Sequence of chain 4.E:
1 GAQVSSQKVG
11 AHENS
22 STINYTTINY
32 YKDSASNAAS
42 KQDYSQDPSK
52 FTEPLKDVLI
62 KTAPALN

A small-molecule ligand and the protein it binds are described below.
Small molecule (SMILES): CC[C@H](C)[C@H](N)C(=O)N[C@@H](CO)C(=O)N[C@@H](CCC(=O)O)C(=O)N[C@H](C=O)C(C)C

Binding-site contacts:
Ligand atom CG1 contacts residue GLN3 of chain 4.E at 3.0 Å.
Ligand atom CB contacts residue ALA2 of chain 4.E at 4.0 Å (hydrophobic).
Ligand atom CB contacts residue GLN3 of chain 4.E at 4.1 Å.
Ligand atom CA contacts residue VAL4 of chain 4.E at 3.5 Å (hydrophobic).
Ligand atom OE1 contacts residue VAL4 of chain 4.E at 3.3 Å (h-bond).
Ligand atom CB contacts residue GLN3 of chain 4.E at 3.6 Å.
Ligand atom CB contacts residue VAL4 of chain 4.E at 4.0 Å (hydrophobic).
Ligand atom O contacts residue GLN3 of chain 4.E at 3.0 Å (h-bond).
Ligand atom CG2 contacts residue ALA2 of chain 4.E at 4.3 Å (hydrophobic).
Ligand atom N contacts residue GLN3 of chain 4.E at 4.5 Å.
Ligand atom CD contacts residue VAL4 of chain 4.E at 3.8 Å (hydrophobic).
Ligand atom OG contacts residue GLN3 of chain 4.E at 3.3 Å (h-bond).
Ligand atom C contacts residue ALA2 of chain 4.E at 4.2 Å (hydrophobic).
Ligand atom CG2 contacts residue GLN3 of chain 4.E at 3.9 Å.
Ligand atom O contacts residue VAL4 of chain 4.E at 4.2 Å.
Ligand atom CA contacts residue GLN3 of chain 4.E at 4.3 Å.
Ligand atom C contacts residue VAL4 of chain 4.E at 4.4 Å (hydrophobic).
Ligand atom CB contacts residue ALA2 of chain 4.E at 3.5 Å (hydrophobic).
Ligand atom C contacts residue GLN3 of chain 4.E at 3.8 Å.
Ligand atom CB contacts residue VAL4 of chain 4.E at 4.2 Å (hydrophobic).
Ligand atom N contacts residue VAL4 of chain 4.E at 3.0 Å (h-bond).
Ligand atom N contacts residue ALA2 of chain 4.E at 4.3 Å.
Ligand atom CA contacts residue VAL4 of chain 4.E at 4.0 Å (hydrophobic).
Ligand atom CA contacts residue ALA2 of chain 4.E at 3.4 Å (hydrophobic).
Ligand atom N contacts residue ALA2 of chain 4.E at 2.8 Å (h-bond).
Ligand atom CG2 contacts residue SER5 of chain 4.E at 3.2 Å.
Ligand atom CG2 contacts residue VAL4 of chain 4.E at 3.4 Å (hydrophobic).
Ligand atom N contacts residue VAL4 of chain 4.E at 4.1 Å.
Ligand atom OE2 contacts residue VAL4 of chain 4.E at 3.6 Å.
Ligand atom C contacts residue ALA2 of chain 4.E at 3.6 Å (hydrophobic).
Ligand atom O contacts residue VAL4 of chain 4.E at 4.4 Å.
Ligand atom C contacts residue VAL4 of chain 4.E at 3.5 Å (hydrophobic).
Ligand atom CA contacts residue ALA2 of chain 4.E at 3.8 Å (hydrophobic).
Ligand atom C contacts residue VAL4 of chain 4.E at 4.5 Å (hydrophobic).